The small molecule below binds the protein below.
Small molecule (SMILES): O=P(O)(O)COc1cccc2c1-c1ncsc1C2

Sequence of chain 1.D:
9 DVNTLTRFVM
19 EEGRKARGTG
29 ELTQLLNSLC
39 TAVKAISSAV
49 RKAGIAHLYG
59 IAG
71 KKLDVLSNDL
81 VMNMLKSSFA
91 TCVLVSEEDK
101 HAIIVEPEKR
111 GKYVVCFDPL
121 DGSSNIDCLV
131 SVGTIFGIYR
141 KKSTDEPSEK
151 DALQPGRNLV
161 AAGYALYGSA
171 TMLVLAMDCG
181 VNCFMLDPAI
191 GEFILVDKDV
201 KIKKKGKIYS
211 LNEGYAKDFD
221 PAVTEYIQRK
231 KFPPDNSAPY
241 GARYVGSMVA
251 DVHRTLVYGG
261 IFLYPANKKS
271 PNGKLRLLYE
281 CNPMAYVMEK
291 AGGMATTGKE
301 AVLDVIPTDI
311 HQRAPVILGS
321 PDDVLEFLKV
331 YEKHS

Binding-site contacts:
Ligand atom C17 contacts residue THR31 of chain 1.D at 3.3 Å.
Ligand atom C17 contacts residue VAL17 of chain 1.D at 3.6 Å (hydrophobic).
Ligand atom C15 contacts residue GLY21 of chain 1.D at 3.8 Å.
Ligand atom C5 contacts residue TYR113 of chain 1.D at 3.5 Å (hydrophobic).
Ligand atom C8 contacts residue LEU30 of chain 1.D at 3.6 Å (hydrophobic).
Ligand atom O2 contacts residue LYS112 of chain 1.D at 2.9 Å (salt-bridge).
Ligand atom O4 contacts residue GLY28 of chain 1.D at 4.0 Å.
Ligand atom O6 contacts residue LEU30 of chain 1.D at 3.9 Å.
Ligand atom P1 contacts residue TYR113 of chain 1.D at 3.5 Å.
Ligand atom O2 contacts residue GLY28 of chain 1.D at 3.8 Å.
Ligand atom C11 contacts residue ALA24 of chain 1.D at 3.8 Å (hydrophobic).
Ligand atom S16 contacts residue GLU20 of chain 1.D at 3.7 Å.
Ligand atom N18 contacts residue LEU30 of chain 1.D at 3.5 Å.
Ligand atom O4 contacts residue LEU30 of chain 1.D at 2.9 Å (h-bond).
Ligand atom C8 contacts residue ALA24 of chain 1.D at 3.7 Å (hydrophobic).
Ligand atom C7 contacts residue ALA24 of chain 1.D at 3.5 Å (hydrophobic).
Ligand atom O6 contacts residue TYR113 of chain 1.D at 3.8 Å.
Ligand atom P1 contacts residue GLY28 of chain 1.D at 3.6 Å.
Ligand atom O3 contacts residue GLY28 of chain 1.D at 2.5 Å (h-bond).
Ligand atom O3 contacts residue GLY26 of chain 1.D at 3.5 Å.
Ligand atom O4 contacts residue GLU29 of chain 1.D at 3.4 Å (salt-bridge).
Ligand atom P1 contacts residue LYS112 of chain 1.D at 3.9 Å.
Ligand atom P1 contacts residue THR27 of chain 1.D at 3.5 Å.
Ligand atom O2 contacts residue THR27 of chain 1.D at 2.7 Å (h-bond).
Ligand atom S16 contacts residue GLY21 of chain 1.D at 3.8 Å.
Ligand atom O3 contacts residue GLU29 of chain 1.D at 3.6 Å.
Ligand atom C17 contacts residue GLY21 of chain 1.D at 3.5 Å.
Ligand atom O4 contacts residue TYR113 of chain 1.D at 2.6 Å (h-bond).
Ligand atom S16 contacts residue VAL17 of chain 1.D at 3.7 Å.
Ligand atom N18 contacts residue THR31 of chain 1.D at 3.7 Å.
Ligand atom C15 contacts residue LEU30 of chain 1.D at 3.5 Å (hydrophobic).
Ligand atom C12 contacts residue ALA24 of chain 1.D at 3.5 Å (hydrophobic).
Ligand atom O4 contacts residue THR27 of chain 1.D at 3.6 Å.
Ligand atom O2 contacts residue GLY26 of chain 1.D at 3.4 Å.
Ligand atom C7 contacts residue LEU30 of chain 1.D at 4.0 Å (hydrophobic).
Ligand atom S16 contacts residue MET177 of chain 1.D at 3.9 Å.
Ligand atom O4 contacts residue LYS112 of chain 1.D at 3.6 Å.
Ligand atom N18 contacts residue GLY21 of chain 1.D at 3.5 Å.
Ligand atom O6 contacts residue ALA24 of chain 1.D at 3.9 Å.
Ligand atom O3 contacts residue THR27 of chain 1.D at 3.2 Å (h-bond).